The small molecule below binds the protein below.
Small molecule (SMILES): CC(=O)N[C@H]1[C@H](O[C@H]2[C@H](O)[C@@H](NC(C)=O)CO[C@@H]2CO)O[C@H](CO)[C@@H](O[C@@H]2O[C@H](CO[C@H]3O[C@H](CO)[C@@H](O)[C@H](O)[C@@H]3O)[C@@H](O)[C@H](O[C@H]3O[C@H](CO)[C@@H](O)[C@H](O)[C@@H]3O)[C@@H]2O)[C@@H]1O

Sequence of chain 1.B:
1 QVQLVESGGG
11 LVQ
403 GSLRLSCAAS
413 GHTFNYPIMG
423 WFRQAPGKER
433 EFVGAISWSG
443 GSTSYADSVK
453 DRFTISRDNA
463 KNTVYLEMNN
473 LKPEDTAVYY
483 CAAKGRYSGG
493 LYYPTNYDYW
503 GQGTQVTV

Binding-site contacts:
Ligand atom N2 contacts residue ASP500 of chain 1.B at 3.7 Å.
Ligand atom N2 contacts residue ASN204 of chain 1.A at 3.0 Å (h-bond).
Ligand atom C2 contacts residue ASN204 of chain 1.A at 2.5 Å.
Ligand atom C7 contacts residue ARG247 of chain 1.A at 3.7 Å.
Ligand atom O6 contacts residue ARG247 of chain 1.A at 3.4 Å (salt-bridge).
Ligand atom O5 contacts residue ASN204 of chain 1.A at 2.2 Å (h-bond).
Ligand atom C7 contacts residue ASN204 of chain 1.A at 3.5 Å.
Ligand atom C7 contacts residue ARG251 of chain 1.A at 3.5 Å.
Ligand atom C7 contacts residue SER266 of chain 1.A at 3.7 Å.
Ligand atom O3 contacts residue ARG247 of chain 1.A at 2.8 Å (salt-bridge).
Ligand atom C7 contacts residue ARG268 of chain 1.A at 3.8 Å.
Ligand atom C6 contacts residue TYR418 of chain 1.B at 3.8 Å (hydrophobic).
Ligand atom N2 contacts residue ARG251 of chain 1.A at 3.7 Å.
Ligand atom O5 contacts residue ARG251 of chain 1.A at 3.8 Å.
Ligand atom O6 contacts residue ARG251 of chain 1.A at 4.0 Å.
Ligand atom N2 contacts residue TYR418 of chain 1.B at 3.5 Å (h-bond).
Ligand atom C8 contacts residue ARG251 of chain 1.A at 3.8 Å.
Ligand atom C1 contacts residue ASN204 of chain 1.A at 1.4 Å.
Ligand atom O7 contacts residue ARG247 of chain 1.A at 3.4 Å (salt-bridge).
Ligand atom C8 contacts residue PHE267 of chain 1.A at 4.0 Å (hydrophobic).
Ligand atom O5 contacts residue ASN417 of chain 1.B at 3.7 Å.
Ligand atom O7 contacts residue ASN204 of chain 1.A at 3.5 Å (h-bond).
Ligand atom N2 contacts residue SER266 of chain 1.A at 2.8 Å (h-bond).
Ligand atom O3 contacts residue ARG251 of chain 1.A at 3.0 Å (salt-bridge).
Ligand atom C3 contacts residue SER266 of chain 1.A at 3.7 Å.
Ligand atom C6 contacts residue SER250 of chain 1.A at 3.5 Å.
Ligand atom C2 contacts residue SER266 of chain 1.A at 3.7 Å.
Ligand atom C8 contacts residue ASP500 of chain 1.B at 3.6 Å.
Ligand atom C2 contacts residue ARG247 of chain 1.A at 3.8 Å.
Ligand atom C3 contacts residue ARG247 of chain 1.A at 3.9 Å.
Ligand atom C5 contacts residue ASN204 of chain 1.A at 3.5 Å.
Ligand atom C8 contacts residue ARG268 of chain 1.A at 3.9 Å.
Ligand atom C8 contacts residue SER266 of chain 1.A at 3.6 Å.
Ligand atom O7 contacts residue ARG268 of chain 1.A at 3.0 Å (salt-bridge).
Ligand atom O2 contacts residue THR497 of chain 1.B at 3.9 Å.
Ligand atom O5 contacts residue VAL249 of chain 1.A at 3.8 Å.
Ligand atom C3 contacts residue ASN204 of chain 1.A at 3.8 Å.
Ligand atom C8 contacts residue SER490 of chain 1.B at 3.4 Å.
Ligand atom N2 contacts residue ARG247 of chain 1.A at 3.9 Å.
Ligand atom C8 contacts residue ARG247 of chain 1.A at 3.9 Å.

Sequence of chain 1.A:
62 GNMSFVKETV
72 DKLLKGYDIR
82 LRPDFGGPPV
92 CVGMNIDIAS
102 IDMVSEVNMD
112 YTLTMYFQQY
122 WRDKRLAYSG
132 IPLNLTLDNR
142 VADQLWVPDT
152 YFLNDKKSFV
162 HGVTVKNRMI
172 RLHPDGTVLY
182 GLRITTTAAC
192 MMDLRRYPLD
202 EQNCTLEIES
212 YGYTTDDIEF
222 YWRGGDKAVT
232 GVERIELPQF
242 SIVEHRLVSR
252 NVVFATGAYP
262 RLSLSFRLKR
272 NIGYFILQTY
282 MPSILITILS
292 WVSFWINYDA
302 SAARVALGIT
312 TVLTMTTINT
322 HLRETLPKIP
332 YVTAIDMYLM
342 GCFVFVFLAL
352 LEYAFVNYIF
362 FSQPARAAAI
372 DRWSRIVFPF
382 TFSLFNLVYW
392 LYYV